This small molecule binds to this protein.
Small molecule (SMILES): CC1=C[C@@H](C(=O)NC2CCC(c3cnc(N)[nH]3)CC2)n2c(=O)n(CC(c3ccccc3)c3ccccc3)c(=O)n2C1

Sequence of chain 1.B:
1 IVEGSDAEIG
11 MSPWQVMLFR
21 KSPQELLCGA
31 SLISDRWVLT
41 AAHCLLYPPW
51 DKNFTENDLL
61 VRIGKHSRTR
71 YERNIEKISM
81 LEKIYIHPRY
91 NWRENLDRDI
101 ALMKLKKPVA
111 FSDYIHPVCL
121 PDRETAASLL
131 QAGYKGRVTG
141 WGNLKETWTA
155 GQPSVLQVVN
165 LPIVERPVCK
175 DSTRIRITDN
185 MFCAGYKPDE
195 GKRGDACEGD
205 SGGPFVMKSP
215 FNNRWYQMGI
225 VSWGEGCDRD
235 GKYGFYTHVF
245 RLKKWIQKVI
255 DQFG

Binding-site contacts:
Ligand atom C35 contacts residue ILE179 of chain 1.B at 3.7 Å (hydrophobic).
Ligand atom NC contacts residue TRP227 of chain 1.B at 3.6 Å (h-bond).
Ligand atom NB contacts residue VAL225 of chain 1.B at 3.4 Å.
Ligand atom C32 contacts residue ILE179 of chain 1.B at 2.9 Å (hydrophobic).
Ligand atom NB contacts residue PHE239 of chain 1.B at 3.6 Å (h-bond).
Ligand atom C16 contacts residue TYR47 of chain 1.B at 3.4 Å (hydrophobic).
Ligand atom C34 contacts residue ILE179 of chain 1.B at 3.7 Å (hydrophobic).
Ligand atom C3 contacts residue ASP199 of chain 1.B at 3.7 Å.
Ligand atom NB contacts residue ASP199 of chain 1.B at 3.7 Å.
Ligand atom NB contacts residue TYR240 of chain 1.B at 3.6 Å.
Ligand atom C9 contacts residue GLY228 of chain 1.B at 3.7 Å.
Ligand atom C15 contacts residue TYR47 of chain 1.B at 3.7 Å (hydrophobic).
Ligand atom NA contacts residue ALA200 of chain 1.B at 3.0 Å (h-bond).
Ligand atom C5 contacts residue GLY228 of chain 1.B at 3.7 Å.
Ligand atom O21 contacts residue GLY228 of chain 1.B at 3.0 Å (h-bond).
Ligand atom C31 contacts residue ILE179 of chain 1.B at 3.0 Å (hydrophobic).
Ligand atom C16 contacts residue TRP50 of chain 1.B at 3.3 Å (hydrophobic).
Ligand atom C33 contacts residue ILE179 of chain 1.B at 3.3 Å (hydrophobic).
Ligand atom O19 contacts residue TRP50 of chain 1.B at 3.6 Å.
Ligand atom C13 contacts residue HIS43 of chain 1.B at 3.5 Å.
Ligand atom N17 contacts residue TRP50 of chain 1.B at 3.6 Å.
Ligand atom C33 contacts residue ARG178 of chain 1.B at 3.4 Å.
Ligand atom O21 contacts residue TRP227 of chain 1.B at 3.4 Å.
Ligand atom NC contacts residue SER226 of chain 1.B at 3.5 Å (h-bond).
Ligand atom NB contacts residue GLY238 of chain 1.B at 3.5 Å.
Ligand atom O11 contacts residue TRP50 of chain 1.B at 3.3 Å.
Ligand atom C14 contacts residue TRP50 of chain 1.B at 3.5 Å (hydrophobic).
Ligand atom C32 contacts residue GLU229 of chain 1.B at 3.4 Å.
Ligand atom C26 contacts residue LEU96 of chain 1.B at 3.7 Å (hydrophobic).
Ligand atom C2 contacts residue ALA200 of chain 1.B at 3.2 Å (hydrophobic).
Ligand atom C30 contacts residue ILE179 of chain 1.B at 3.4 Å (hydrophobic).
Ligand atom O19 contacts residue TYR47 of chain 1.B at 3.3 Å (h-bond).
Ligand atom C4 contacts residue GLY228 of chain 1.B at 3.6 Å.
Ligand atom C4 contacts residue GLY230 of chain 1.B at 3.6 Å.
Ligand atom C15 contacts residue TRP50 of chain 1.B at 3.6 Å (hydrophobic).
Ligand atom C34 contacts residue ARG178 of chain 1.B at 3.3 Å.
Ligand atom C6 contacts residue SER205 of chain 1.B at 3.7 Å.
Ligand atom C31 contacts residue GLU229 of chain 1.B at 3.6 Å.
Ligand atom NA contacts residue ASP199 of chain 1.B at 2.9 Å (salt-bridge).
Ligand atom C27 contacts residue GLU94 of chain 1.B at 3.5 Å.